Binding-site contacts:
Ligand atom C5 contacts residue VAL81 of chain 2.A at 3.7 Å (hydrophobic).
Ligand atom C7 contacts residue TYR49 of chain 1.A at 3.8 Å (hydrophobic).
Ligand atom C5 contacts residue TYR96 of chain 2.A at 3.7 Å (hydrophobic).
Ligand atom C4 contacts residue VAL81 of chain 2.A at 3.9 Å (hydrophobic).
Ligand atom C18 contacts residue TYR58 of chain 2.A at 3.6 Å (hydrophobic).
Ligand atom C7 contacts residue ARG77 of chain 2.A at 3.6 Å.
Ligand atom C8 contacts residue VAL52 of chain 1.A at 4.2 Å (hydrophobic).
Ligand atom C8 contacts residue TYR49 of chain 1.A at 3.4 Å (hydrophobic).
Ligand atom C2 contacts residue PHE46 of chain 1.A at 3.6 Å (hydrophobic).
Ligand atom C17 contacts residue ARG77 of chain 2.A at 4.2 Å.
Ligand atom C18 contacts residue VAL52 of chain 1.A at 4.3 Å (hydrophobic).
Ligand atom C2 contacts residue PHE76 of chain 2.A at 4.0 Å (hydrophobic).
Ligand atom C17 contacts residue TYR49 of chain 1.A at 3.7 Å (hydrophobic).
Ligand atom N contacts residue TYR49 of chain 1.A at 3.7 Å.
Ligand atom C contacts residue TYR49 of chain 1.A at 4.3 Å (hydrophobic).
Ligand atom C18 contacts residue ARG77 of chain 2.A at 3.8 Å.
Ligand atom C contacts residue ARG77 of chain 2.A at 3.5 Å.
Ligand atom N contacts residue ARG77 of chain 2.A at 3.4 Å.
Ligand atom C2 contacts residue ARG77 of chain 2.A at 4.4 Å.
Ligand atom C4 contacts residue MET80 of chain 2.A at 3.5 Å (hydrophobic).
Ligand atom C17 contacts residue PHE48 of chain 1.A at 4.0 Å (hydrophobic).
Ligand atom C8 contacts residue ARG77 of chain 2.A at 3.6 Å.
Ligand atom C3 contacts residue PHE46 of chain 1.A at 3.6 Å (hydrophobic).
Ligand atom C3 contacts residue PHE76 of chain 2.A at 4.1 Å (hydrophobic).
Ligand atom C3 contacts residue ARG77 of chain 2.A at 4.1 Å.
Ligand atom N contacts residue TYR96 of chain 2.A at 3.3 Å (h-bond).
Ligand atom C5 contacts residue ARG77 of chain 2.A at 3.9 Å.
Ligand atom C contacts residue TYR96 of chain 2.A at 3.9 Å (hydrophobic).
Ligand atom O3 contacts residue TYR58 of chain 2.A at 2.8 Å (h-bond).
Ligand atom C8 contacts residue MET98 of chain 2.A at 4.2 Å (hydrophobic).
Ligand atom O2 contacts residue VAL52 of chain 1.A at 4.2 Å.
Ligand atom C17 contacts residue VAL52 of chain 1.A at 4.2 Å (hydrophobic).
Ligand atom N contacts residue MET98 of chain 2.A at 4.0 Å.
Ligand atom C1 contacts residue TYR49 of chain 1.A at 4.3 Å (hydrophobic).
Ligand atom C4 contacts residue ARG77 of chain 2.A at 3.4 Å.
Ligand atom C3 contacts residue MET80 of chain 2.A at 3.5 Å (hydrophobic).
Ligand atom O2 contacts residue ARG77 of chain 2.A at 2.9 Å (salt-bridge).
Ligand atom C1 contacts residue ARG77 of chain 2.A at 3.7 Å.
Ligand atom O3 contacts residue PHE48 of chain 1.A at 4.1 Å.
Ligand atom O2 contacts residue TYR58 of chain 2.A at 3.8 Å.

The small molecule below binds the protein below.
Small molecule (SMILES): O=C(O)Cc1c[nH]c2ccccc12

Sequence of chain 2.A:
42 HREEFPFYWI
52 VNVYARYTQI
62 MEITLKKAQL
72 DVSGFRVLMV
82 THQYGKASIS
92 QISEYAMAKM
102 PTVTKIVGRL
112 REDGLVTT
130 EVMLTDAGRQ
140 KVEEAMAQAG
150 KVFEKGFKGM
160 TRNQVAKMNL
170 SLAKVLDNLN

Sequence of chain 1.A:
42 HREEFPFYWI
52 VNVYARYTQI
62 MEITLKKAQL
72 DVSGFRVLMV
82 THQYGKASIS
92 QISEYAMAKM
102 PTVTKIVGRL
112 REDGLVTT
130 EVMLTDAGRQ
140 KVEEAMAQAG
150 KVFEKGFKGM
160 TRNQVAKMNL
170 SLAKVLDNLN